Sequence of chain 2.A:
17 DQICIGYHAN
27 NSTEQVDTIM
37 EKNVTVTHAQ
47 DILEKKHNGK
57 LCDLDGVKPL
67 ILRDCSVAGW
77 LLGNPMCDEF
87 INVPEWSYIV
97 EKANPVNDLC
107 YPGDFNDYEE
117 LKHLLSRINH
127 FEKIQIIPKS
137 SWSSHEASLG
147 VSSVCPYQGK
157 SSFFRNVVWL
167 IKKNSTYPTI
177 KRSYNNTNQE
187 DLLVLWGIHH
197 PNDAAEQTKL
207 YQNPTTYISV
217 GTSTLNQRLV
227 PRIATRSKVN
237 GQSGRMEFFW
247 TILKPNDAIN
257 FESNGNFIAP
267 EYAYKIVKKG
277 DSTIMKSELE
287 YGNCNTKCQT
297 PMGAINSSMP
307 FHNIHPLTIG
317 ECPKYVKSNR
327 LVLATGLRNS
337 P

The protein below binds the small molecule below.
Small molecule (SMILES): CC(=O)N[C@@H]1[C@@H](O)[C@H](O)[C@@H](CO)O[C@H]1O

Binding-site contacts:
Ligand atom O7 contacts residue ASN39 of chain 2.A at 3.0 Å (h-bond).
Ligand atom C1 contacts residue ASN39 of chain 2.A at 1.8 Å.
Ligand atom C7 contacts residue ASN39 of chain 2.A at 3.3 Å.
Ligand atom N2 contacts residue ASN39 of chain 2.A at 3.1 Å (h-bond).
Ligand atom C2 contacts residue ASN39 of chain 2.A at 2.7 Å.
Ligand atom C3 contacts residue ASN39 of chain 2.A at 4.1 Å.
Ligand atom C8 contacts residue LYS38 of chain 2.A at 3.8 Å.
Ligand atom C4 contacts residue ASN39 of chain 2.A at 4.5 Å.
Ligand atom O5 contacts residue ASN39 of chain 2.A at 2.6 Å (h-bond).
Ligand atom O5 contacts residue GLN31 of chain 2.A at 4.0 Å.
Ligand atom C7 contacts residue LYS38 of chain 2.A at 4.5 Å.
Ligand atom C5 contacts residue ASN39 of chain 2.A at 3.9 Å.